This protein binds this small molecule.
Small molecule (SMILES): CCCCOc1ccc(C[C@H](CC)C(=O)O)cc1CNC(=O)c1ccc(C(F)(F)F)cc1F

Sequence of chain 1.A:
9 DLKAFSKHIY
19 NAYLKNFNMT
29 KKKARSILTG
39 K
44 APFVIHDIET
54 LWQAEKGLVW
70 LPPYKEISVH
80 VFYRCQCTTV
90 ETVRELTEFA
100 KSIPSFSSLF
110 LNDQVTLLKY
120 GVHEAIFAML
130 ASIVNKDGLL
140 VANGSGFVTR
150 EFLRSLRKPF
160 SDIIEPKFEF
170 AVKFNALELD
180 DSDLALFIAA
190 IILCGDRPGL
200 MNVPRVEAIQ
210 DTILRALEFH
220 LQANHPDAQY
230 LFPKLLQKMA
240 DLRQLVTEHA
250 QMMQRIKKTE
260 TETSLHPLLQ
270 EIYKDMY

Binding-site contacts:
Ligand atom C1 contacts residue TYR272 of chain 1.A at 3.5 Å (hydrophobic).
Ligand atom C18 contacts residue VAL140 of chain 1.A at 3.7 Å (hydrophobic).
Ligand atom C6 contacts residue PHE126 of chain 1.A at 3.7 Å (hydrophobic).
Ligand atom C15 contacts residue CYS84 of chain 1.A at 3.6 Å (hydrophobic).
Ligand atom F29 contacts residue LEU138 of chain 1.A at 3.4 Å.
Ligand atom C1 contacts residue THR88 of chain 1.A at 3.5 Å.
Ligand atom F31 contacts residue VAL80 of chain 1.A at 3.8 Å.
Ligand atom F30 contacts residue TRP63 of chain 1.A at 3.2 Å.
Ligand atom O28 contacts residue THR87 of chain 1.A at 2.9 Å (h-bond).
Ligand atom O25 contacts residue THR88 of chain 1.A at 2.7 Å (h-bond).
Ligand atom O25 contacts residue TYR272 of chain 1.A at 3.8 Å.
Ligand atom O25 contacts residue HIS122 of chain 1.A at 2.8 Å (h-bond).
Ligand atom C3 contacts residue HIS248 of chain 1.A at 3.9 Å.
Ligand atom C18 contacts residue ARG83 of chain 1.A at 3.8 Å.
Ligand atom C4 contacts residue GLN85 of chain 1.A at 3.6 Å.
Ligand atom C4 contacts residue MET252 of chain 1.A at 3.9 Å (hydrophobic).
Ligand atom O26 contacts residue MET252 of chain 1.A at 3.6 Å.
Ligand atom C1 contacts residue HIS248 of chain 1.A at 3.6 Å.
Ligand atom F31 contacts residue VAL147 of chain 1.A at 3.5 Å.
Ligand atom O26 contacts residue HIS122 of chain 1.A at 3.5 Å (h-bond).
Ligand atom C11 contacts residue PHE126 of chain 1.A at 3.8 Å (hydrophobic).
Ligand atom C2 contacts residue THR88 of chain 1.A at 3.5 Å.
Ligand atom C16 contacts residue VAL80 of chain 1.A at 3.9 Å (hydrophobic).
Ligand atom C24 contacts residue LYS166 of chain 1.A at 3.7 Å.
Ligand atom C13 contacts residue LEU138 of chain 1.A at 3.7 Å (hydrophobic).
Ligand atom C22 contacts residue PHE167 of chain 1.A at 3.5 Å (hydrophobic).
Ligand atom C4 contacts residue CYS84 of chain 1.A at 3.8 Å (hydrophobic).
Ligand atom C5 contacts residue PHE126 of chain 1.A at 3.7 Å (hydrophobic).
Ligand atom F29 contacts residue CYS84 of chain 1.A at 3.3 Å.
Ligand atom C8 contacts residue LEU129 of chain 1.A at 3.8 Å (hydrophobic).
Ligand atom C5 contacts residue HIS248 of chain 1.A at 3.6 Å.
Ligand atom O26 contacts residue TYR272 of chain 1.A at 2.6 Å (h-bond).
Ligand atom F32 contacts residue ARG83 of chain 1.A at 3.5 Å.
Ligand atom O26 contacts residue HIS248 of chain 1.A at 2.7 Å (h-bond).
Ligand atom C13 contacts residue THR87 of chain 1.A at 3.7 Å.
Ligand atom C14 contacts residue LEU138 of chain 1.A at 3.7 Å (hydrophobic).
Ligand atom N27 contacts residue CYS84 of chain 1.A at 3.5 Å (h-bond).
Ligand atom O25 contacts residue LEU268 of chain 1.A at 3.7 Å.
Ligand atom C15 contacts residue LEU138 of chain 1.A at 3.6 Å (hydrophobic).
Ligand atom C1 contacts residue HIS122 of chain 1.A at 3.4 Å.